Sequence of chain 1.H:
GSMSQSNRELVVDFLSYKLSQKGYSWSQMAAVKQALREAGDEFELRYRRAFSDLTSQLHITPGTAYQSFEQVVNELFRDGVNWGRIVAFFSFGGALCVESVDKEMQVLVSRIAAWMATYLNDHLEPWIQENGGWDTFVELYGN

Binding-site contacts:
Ligand atom C7 contacts residue SER55 of chain 1.H at 3.4 Å.
Ligand atom C10 contacts residue SER55 of chain 1.H at 3.5 Å.
Ligand atom N2 contacts residue SER55 of chain 1.H at 2.8 Å (h-bond).
Ligand atom N5 contacts residue TYR144 of chain 1.H at 3.4 Å.
Ligand atom C33 contacts residue TYR144 of chain 1.H at 3.5 Å (hydrophobic).
Ligand atom C26 contacts residue TYR50 of chain 1.H at 3.4 Å (hydrophobic).
Ligand atom C28 contacts residue TYR144 of chain 1.H at 3.4 Å (hydrophobic).
Ligand atom N1 contacts residue LEU57 of chain 1.H at 3.1 Å (h-bond).
Ligand atom C2 contacts residue PHE95 of chain 1.H at 3.5 Å (hydrophobic).
Ligand atom C18 contacts residue ARG88 of chain 1.H at 3.5 Å.
Ligand atom O1 contacts residue LEU79 of chain 1.H at 3.1 Å.
Ligand atom C4 contacts residue ARG51 of chain 1.H at 3.3 Å.
Ligand atom C3 contacts residue ALA98 of chain 1.H at 3.5 Å (hydrophobic).
Ligand atom C4 contacts residue ALA98 of chain 1.H at 3.5 Å (hydrophobic).
Ligand atom C22 contacts residue GLY87 of chain 1.H at 3.5 Å.
Ligand atom C9 contacts residue LEU79 of chain 1.H at 3.5 Å (hydrophobic).
Ligand atom C29 contacts residue TYR144 of chain 1.H at 3.5 Å (hydrophobic).
Ligand atom C14 contacts residue LEU79 of chain 1.H at 3.5 Å (hydrophobic).
Ligand atom C3 contacts residue ARG51 of chain 1.H at 3.5 Å.
Ligand atom O2 contacts residue ASN85 of chain 1.H at 3.1 Å (h-bond).
Ligand atom S1 contacts residue PHE46 of chain 1.H at 3.5 Å.
Ligand atom C31 contacts residue TYR144 of chain 1.H at 3.4 Å (hydrophobic).
Ligand atom C3 contacts residue SER94 of chain 1.H at 3.5 Å.
Ligand atom C8 contacts residue LEU79 of chain 1.H at 3.4 Å (hydrophobic).
Ligand atom C3 contacts residue PHE95 of chain 1.H at 3.6 Å (hydrophobic).
Ligand atom C15 contacts residue LEU79 of chain 1.H at 3.6 Å (hydrophobic).
Ligand atom N7 contacts residue LEU143 of chain 1.H at 3.5 Å (h-bond).
Ligand atom C2 contacts residue SER94 of chain 1.H at 3.3 Å.
Ligand atom N4 contacts residue ARG88 of chain 1.H at 3.2 Å (salt-bridge).
Ligand atom O4 contacts residue PHE46 of chain 1.H at 3.5 Å.
Ligand atom C29 contacts residue ALA42 of chain 1.H at 3.5 Å (hydrophobic).
Ligand atom N6 contacts residue ALA42 of chain 1.H at 3.5 Å.
Ligand atom N1 contacts residue SER55 of chain 1.H at 3.2 Å (h-bond).
Ligand atom N6 contacts residue GLU45 of chain 1.H at 3.4 Å.
Ligand atom C8 contacts residue PHE54 of chain 1.H at 3.5 Å (hydrophobic).
Ligand atom C35 contacts residue TYR144 of chain 1.H at 3.5 Å (hydrophobic).
Ligand atom N2 contacts residue LEU57 of chain 1.H at 3.5 Å.
Ligand atom C5 contacts residue ASP56 of chain 1.H at 3.5 Å.
Ligand atom O2 contacts residue ARG88 of chain 1.H at 3.0 Å (salt-bridge).
Ligand atom C12 contacts residue GLU78 of chain 1.H at 3.5 Å.

This protein binds this small molecule.
Small molecule (SMILES): O=C(Nc1nc2ccccc2s1)c1cccc2c1CN(c1nc(C(=O)O)c(CCCOc3ccc(-n4ncc5cncnc54)cc3)s1)CC2